Sequence of chain 1.A:
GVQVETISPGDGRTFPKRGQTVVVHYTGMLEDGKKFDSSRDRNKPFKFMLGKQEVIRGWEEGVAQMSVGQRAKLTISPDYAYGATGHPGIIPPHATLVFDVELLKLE

The protein below binds the small molecule below.
Small molecule (SMILES): C=C[C@H]1CN(Cc2ccccn2)C(=O)[C@@H]2CCC[C@H]1N2S(=N)(=O)c1cc(Cl)cc(Cl)c1

Binding-site contacts:
Ligand atom CAB contacts residue PHE46 of chain 1.A at 3.8 Å (hydrophobic).
Ligand atom CAN contacts residue PHE46 of chain 1.A at 3.3 Å (hydrophobic).
Ligand atom CAM contacts residue TYR82 of chain 1.A at 3.5 Å (hydrophobic).
Ligand atom CAA contacts residue PHE46 of chain 1.A at 3.6 Å (hydrophobic).
Ligand atom CAO contacts residue TYR26 of chain 1.A at 3.5 Å (hydrophobic).
Ligand atom C contacts residue TYR82 of chain 1.A at 3.0 Å (hydrophobic).
Ligand atom CAQ contacts residue HIS87 of chain 1.A at 3.5 Å.
Ligand atom N contacts residue TYR82 of chain 1.A at 3.8 Å.
Ligand atom NAP contacts residue TYR82 of chain 1.A at 2.7 Å (h-bond).
Ligand atom CAA contacts residue TRP59 of chain 1.A at 3.7 Å (hydrophobic).
Ligand atom CAH contacts residue PHE46 of chain 1.A at 3.8 Å (hydrophobic).
Ligand atom CAQ contacts residue TYR82 of chain 1.A at 3.5 Å (hydrophobic).
Ligand atom CAX contacts residue ILE90 of chain 1.A at 3.1 Å (hydrophobic).
Ligand atom NBD contacts residue PHE36 of chain 1.A at 3.6 Å.
Ligand atom OBE contacts residue PHE36 of chain 1.A at 3.4 Å.
Ligand atom CAC contacts residue TYR26 of chain 1.A at 3.6 Å (hydrophobic).
Ligand atom CAZ contacts residue ILE90 of chain 1.A at 3.5 Å (hydrophobic).
Ligand atom O contacts residue ILE56 of chain 1.A at 2.9 Å (h-bond).
Ligand atom CAW contacts residue ASP37 of chain 1.A at 3.5 Å.
Ligand atom O contacts residue TYR82 of chain 1.A at 3.3 Å (h-bond).
Ligand atom CAB contacts residue TYR26 of chain 1.A at 3.5 Å (hydrophobic).
Ligand atom CLBB contacts residue ILE90 of chain 1.A at 3.1 Å.
Ligand atom NBD contacts residue TYR82 of chain 1.A at 3.6 Å.
Ligand atom CLBC contacts residue ILE90 of chain 1.A at 3.7 Å.
Ligand atom OBE contacts residue PHE99 of chain 1.A at 3.5 Å.
Ligand atom CAW contacts residue ILE90 of chain 1.A at 3.6 Å (hydrophobic).
Ligand atom CA contacts residue TYR82 of chain 1.A at 3.5 Å (hydrophobic).
Ligand atom NBD contacts residue PHE99 of chain 1.A at 3.3 Å.
Ligand atom OBE contacts residue TYR26 of chain 1.A at 3.4 Å.
Ligand atom CAY contacts residue ILE90 of chain 1.A at 3.0 Å (hydrophobic).
Ligand atom O contacts residue VAL55 of chain 1.A at 3.3 Å.
Ligand atom CLBC contacts residue ASP37 of chain 1.A at 3.3 Å.
Ligand atom CLBB contacts residue HIS87 of chain 1.A at 3.2 Å.
Ligand atom CAL contacts residue GLU54 of chain 1.A at 3.4 Å.
Ligand atom NAJ contacts residue TYR82 of chain 1.A at 3.2 Å (h-bond).
Ligand atom SAU contacts residue PHE36 of chain 1.A at 3.9 Å.
Ligand atom CBA contacts residue TYR82 of chain 1.A at 3.2 Å (hydrophobic).
Ligand atom CAL contacts residue TYR82 of chain 1.A at 3.6 Å (hydrophobic).
Ligand atom CAR contacts residue HIS87 of chain 1.A at 3.7 Å.
Ligand atom CB contacts residue TRP59 of chain 1.A at 3.5 Å (hydrophobic).